The small molecule below binds the protein below.
Small molecule (SMILES): O=C(O)C[C@@H](Cc1ccccc1)C(=O)SCC(=O)c1ccccc1

Binding-site contacts:
Ligand atom C16 contacts residue PHE137 of chain 1.B at 3.7 Å (hydrophobic).
Ligand atom C24 contacts residue GLY49 of chain 1.B at 3.1 Å.
Ligand atom C8 contacts residue HIS144 of chain 1.B at 3.5 Å.
Ligand atom O2 contacts residue ZN1 of chain 1.E at 2.9 Å.
Ligand atom C12 contacts residue ASN46 of chain 1.B at 3.6 Å.
Ligand atom C6 contacts residue GLU100 of chain 1.B at 3.6 Å.
Ligand atom O1 contacts residue HIS144 of chain 1.B at 3.2 Å (h-bond).
Ligand atom C8 contacts residue GLN54 of chain 1.B at 3.7 Å.
Ligand atom O2 contacts residue HIS148 of chain 1.B at 3.9 Å.
Ligand atom C6 contacts residue HIS144 of chain 1.B at 3.8 Å.
Ligand atom O1 contacts residue HIS148 of chain 1.B at 3.6 Å.
Ligand atom C5 contacts residue GLU100 of chain 1.B at 3.5 Å.
Ligand atom S1 contacts residue CYS102 of chain 1.B at 3.5 Å (h-bond).
Ligand atom C9 contacts residue GLY101 of chain 1.B at 3.8 Å.
Ligand atom O2 contacts residue GLN54 of chain 1.B at 3.3 Å (h-bond).
Ligand atom O3 contacts residue VAL48 of chain 1.B at 3.0 Å (h-bond).
Ligand atom C2 contacts residue GLY101 of chain 1.B at 3.9 Å.
Ligand atom C18 contacts residue ARG109 of chain 1.B at 3.3 Å.
Ligand atom O4 contacts residue ASN46 of chain 1.B at 2.5 Å (h-bond).
Ligand atom O1 contacts residue CYS102 of chain 1.B at 3.2 Å (h-bond).
Ligand atom O1 contacts residue LEU103 of chain 1.B at 3.0 Å (h-bond).
Ligand atom C13 contacts residue ARG109 of chain 1.B at 3.8 Å.
Ligand atom C5 contacts residue PHE137 of chain 1.B at 3.8 Å (hydrophobic).
Ligand atom O1 contacts residue ZN1 of chain 1.E at 1.9 Å.
Ligand atom C8 contacts residue LEU103 of chain 1.B at 3.8 Å (hydrophobic).
Ligand atom C4 contacts residue PHE137 of chain 1.B at 3.8 Å (hydrophobic).
Ligand atom O3 contacts residue GLY47 of chain 1.B at 3.2 Å.
Ligand atom O2 contacts residue GLY49 of chain 1.B at 3.5 Å (h-bond).
Ligand atom C8 contacts residue ZN1 of chain 1.E at 2.7 Å.
Ligand atom S1 contacts residue GLY101 of chain 1.B at 3.3 Å.
Ligand atom C7 contacts residue HIS144 of chain 1.B at 3.4 Å.
Ligand atom O1 contacts residue GLN54 of chain 1.B at 3.1 Å (h-bond).
Ligand atom O2 contacts residue GLU145 of chain 1.B at 2.5 Å (salt-bridge).
Ligand atom C3 contacts residue VAL48 of chain 1.B at 3.7 Å (hydrophobic).
Ligand atom O2 contacts residue HIS144 of chain 1.B at 3.3 Å.
Ligand atom C8 contacts residue GLU145 of chain 1.B at 3.6 Å.
Ligand atom C24 contacts residue LEU103 of chain 1.B at 3.5 Å (hydrophobic).
Ligand atom C1 contacts residue GLU145 of chain 1.B at 3.6 Å.
Ligand atom C17 contacts residue ARG109 of chain 1.B at 3.4 Å.
Ligand atom C8 contacts residue GLY49 of chain 1.B at 3.7 Å.

Sequence of chain 1.B:
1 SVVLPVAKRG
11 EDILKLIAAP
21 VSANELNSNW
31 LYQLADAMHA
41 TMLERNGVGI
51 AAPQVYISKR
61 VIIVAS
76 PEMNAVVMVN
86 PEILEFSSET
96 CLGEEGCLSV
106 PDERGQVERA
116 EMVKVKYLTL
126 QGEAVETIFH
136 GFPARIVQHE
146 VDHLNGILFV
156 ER